Binding-site contacts:
Ligand atom S contacts residue GLU202 of chain 1.B at 4.2 Å.
Ligand atom S1 contacts residue SER226 of chain 1.B at 4.2 Å.
Ligand atom S1 contacts residue GLY228 of chain 1.B at 3.8 Å.
Ligand atom C contacts residue TRP227 of chain 1.B at 4.2 Å (hydrophobic).
Ligand atom C3 contacts residue VAL225 of chain 1.B at 3.9 Å (hydrophobic).
Ligand atom C3 contacts residue ASP199 of chain 1.B at 4.2 Å.
Ligand atom S1 contacts residue VAL225 of chain 1.B at 3.7 Å.
Ligand atom O1 contacts residue GLU202 of chain 1.B at 3.1 Å (salt-bridge).
Ligand atom O1 contacts residue CYS231 of chain 1.B at 3.2 Å (h-bond).
Ligand atom C2 contacts residue ALA200 of chain 1.B at 3.5 Å (hydrophobic).
Ligand atom C contacts residue CYS201 of chain 1.B at 4.3 Å (hydrophobic).
Ligand atom S1 contacts residue TRP227 of chain 1.B at 3.6 Å.
Ligand atom C1 contacts residue GLY230 of chain 1.B at 3.7 Å.
Ligand atom CL contacts residue GLY238 of chain 1.B at 3.6 Å.
Ligand atom O1 contacts residue GLY230 of chain 1.B at 4.1 Å.
Ligand atom CL contacts residue TYR240 of chain 1.B at 3.9 Å.
Ligand atom C1 contacts residue ASP199 of chain 1.B at 4.1 Å.
Ligand atom C3 contacts residue GLY228 of chain 1.B at 4.0 Å.
Ligand atom N contacts residue GLY228 of chain 1.B at 3.3 Å (h-bond).
Ligand atom C1 contacts residue GLY228 of chain 1.B at 4.0 Å.
Ligand atom C contacts residue ALA200 of chain 1.B at 4.2 Å (hydrophobic).
Ligand atom CL contacts residue ALA200 of chain 1.B at 4.1 Å.
Ligand atom O1 contacts residue CYS201 of chain 1.B at 3.1 Å.
Ligand atom C1 contacts residue CYS201 of chain 1.B at 4.2 Å (hydrophobic).
Ligand atom C contacts residue GLY228 of chain 1.B at 3.9 Å.
Ligand atom CL contacts residue SER226 of chain 1.B at 4.1 Å.
Ligand atom C3 contacts residue GLY238 of chain 1.B at 4.2 Å.
Ligand atom C2 contacts residue GLY238 of chain 1.B at 4.1 Å.
Ligand atom C2 contacts residue TRP227 of chain 1.B at 4.1 Å (hydrophobic).
Ligand atom O contacts residue CYS201 of chain 1.B at 4.2 Å.
Ligand atom CL contacts residue TRP227 of chain 1.B at 3.4 Å.
Ligand atom S contacts residue CYS201 of chain 1.B at 4.0 Å.
Ligand atom C2 contacts residue GLY228 of chain 1.B at 4.1 Å.
Ligand atom CL contacts residue VAL225 of chain 1.B at 3.6 Å.
Ligand atom C3 contacts residue ALA200 of chain 1.B at 3.7 Å (hydrophobic).
Ligand atom CL contacts residue PHE239 of chain 1.B at 3.3 Å.
Ligand atom C1 contacts residue ALA200 of chain 1.B at 3.3 Å (hydrophobic).
Ligand atom N contacts residue GLY230 of chain 1.B at 3.9 Å.
Ligand atom C3 contacts residue TRP227 of chain 1.B at 3.5 Å (hydrophobic).
Ligand atom C2 contacts residue ASP199 of chain 1.B at 3.3 Å.

The protein below binds the small molecule below.
Small molecule (SMILES): NS(=O)(=O)c1ccc(Cl)s1

Sequence of chain 1.B:
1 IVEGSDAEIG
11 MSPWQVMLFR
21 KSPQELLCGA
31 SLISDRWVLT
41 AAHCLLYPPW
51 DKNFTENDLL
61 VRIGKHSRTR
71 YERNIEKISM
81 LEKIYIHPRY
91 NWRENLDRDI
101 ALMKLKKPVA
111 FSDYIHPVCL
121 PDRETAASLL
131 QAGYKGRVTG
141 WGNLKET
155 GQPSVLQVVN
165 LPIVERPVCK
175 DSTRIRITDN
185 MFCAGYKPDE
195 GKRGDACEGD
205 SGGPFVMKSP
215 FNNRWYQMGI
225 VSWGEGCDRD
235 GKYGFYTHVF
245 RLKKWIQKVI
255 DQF